Binding-site contacts:
Ligand atom C21 contacts residue CYS196 of chain 1.B at 3.2 Å (hydrophobic).
Ligand atom C10 contacts residue ASP107 of chain 1.B at 4.1 Å.
Ligand atom C12 contacts residue ARG193 of chain 1.B at 3.9 Å.
Ligand atom C19 contacts residue HIS123 of chain 1.B at 4.1 Å.
Ligand atom C18 contacts residue TRP104 of chain 1.B at 3.6 Å (hydrophobic).
Ligand atom C14 contacts residue ASP107 of chain 1.B at 4.0 Å.
Ligand atom C13 contacts residue ARG193 of chain 1.B at 3.2 Å.
Ligand atom C15 contacts residue ASP107 of chain 1.B at 3.1 Å.
Ligand atom C8 contacts residue ASP197 of chain 1.B at 4.1 Å.
Ligand atom C4 contacts residue GLU462 of chain 1.B at 3.4 Å.
Ligand atom C3 contacts residue ARG198 of chain 1.B at 4.1 Å.
Ligand atom C9 contacts residue CYS196 of chain 1.B at 3.8 Å (hydrophobic).
Ligand atom C6 contacts residue ARG198 of chain 1.B at 3.7 Å.
Ligand atom C20 contacts residue VAL122 of chain 1.B at 4.2 Å (hydrophobic).
Ligand atom S1 contacts residue GLU462 of chain 1.B at 3.1 Å (salt-bridge).
Ligand atom C20 contacts residue TRP112 of chain 1.B at 4.0 Å (hydrophobic).
Ligand atom C12 contacts residue ILE195 of chain 1.B at 3.5 Å (hydrophobic).
Ligand atom C9 contacts residue ASP107 of chain 1.B at 3.9 Å.
Ligand atom C2 contacts residue GLU462 of chain 1.B at 3.6 Å.
Ligand atom C1 contacts residue ARG198 of chain 1.B at 3.5 Å.
Ligand atom N4 contacts residue ASP107 of chain 1.B at 2.8 Å (salt-bridge).
Ligand atom C19 contacts residue VAL122 of chain 1.B at 3.9 Å (hydrophobic).
Ligand atom C1 contacts residue GLU462 of chain 1.B at 3.8 Å.
Ligand atom S2 contacts residue ASP197 of chain 1.B at 3.4 Å.
Ligand atom C21 contacts residue ASP107 of chain 1.B at 3.6 Å.
Ligand atom C3 contacts residue GLU462 of chain 1.B at 4.0 Å.
Ligand atom C11 contacts residue ASP107 of chain 1.B at 4.3 Å.
Ligand atom C16 contacts residue ASP107 of chain 1.B at 3.1 Å.
Ligand atom C16 contacts residue CYS196 of chain 1.B at 4.1 Å (hydrophobic).
Ligand atom C11 contacts residue ILE195 of chain 1.B at 3.6 Å (hydrophobic).
Ligand atom C3 contacts residue TYR126 of chain 1.B at 3.4 Å (hydrophobic).
Ligand atom C11 contacts residue ARG193 of chain 1.B at 3.8 Å.
Ligand atom N1 contacts residue GLU462 of chain 1.B at 2.7 Å (salt-bridge).
Ligand atom C1 contacts residue TYR429 of chain 1.B at 4.2 Å (hydrophobic).
Ligand atom S2 contacts residue CYS196 of chain 1.B at 3.3 Å (h-bond).
Ligand atom C19 contacts residue TRP104 of chain 1.B at 4.1 Å (hydrophobic).
Ligand atom C13 contacts residue ASP107 of chain 1.B at 3.9 Å.
Ligand atom N4 contacts residue CYS196 of chain 1.B at 4.0 Å.
Ligand atom C20 contacts residue CYS196 of chain 1.B at 4.2 Å (hydrophobic).
Ligand atom C2 contacts residue ARG198 of chain 1.B at 3.9 Å.

The small molecule below binds the protein below.
Small molecule (SMILES): CC1(C)CN2C(CS/C(=N\C3CCCCC3)NC3CCCCC3)=CSC2=N1

Sequence of chain 1.B:
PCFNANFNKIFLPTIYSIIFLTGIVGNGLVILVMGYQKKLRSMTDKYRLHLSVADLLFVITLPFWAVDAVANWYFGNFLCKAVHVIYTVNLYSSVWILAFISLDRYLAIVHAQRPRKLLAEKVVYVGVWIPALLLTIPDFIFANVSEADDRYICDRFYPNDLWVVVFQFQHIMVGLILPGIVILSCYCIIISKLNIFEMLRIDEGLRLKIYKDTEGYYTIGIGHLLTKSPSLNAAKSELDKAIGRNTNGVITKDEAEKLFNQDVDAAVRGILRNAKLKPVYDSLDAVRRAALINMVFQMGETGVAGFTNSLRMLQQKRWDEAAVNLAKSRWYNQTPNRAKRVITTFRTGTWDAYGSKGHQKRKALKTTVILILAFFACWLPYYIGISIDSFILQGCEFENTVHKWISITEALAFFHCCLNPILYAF